Binding-site contacts:
Ligand atom O7 contacts residue PHE333 of chain 1.B at 3.5 Å (h-bond).
Ligand atom C2 contacts residue ASN334 of chain 1.B at 2.6 Å.
Ligand atom C8 contacts residue PHE333 of chain 1.B at 3.4 Å (hydrophobic).
Ligand atom C8 contacts residue PHE365 of chain 1.B at 3.8 Å (hydrophobic).
Ligand atom C5 contacts residue ASN334 of chain 1.B at 3.6 Å.
Ligand atom N2 contacts residue ASN334 of chain 1.B at 3.0 Å (h-bond).
Ligand atom O5 contacts residue ASN334 of chain 1.B at 2.4 Å (h-bond).
Ligand atom N2 contacts residue PHE333 of chain 1.B at 4.1 Å.
Ligand atom C7 contacts residue ASN334 of chain 1.B at 4.0 Å.
Ligand atom C1 contacts residue ASN334 of chain 1.B at 1.4 Å.
Ligand atom C3 contacts residue ASN334 of chain 1.B at 3.9 Å.
Ligand atom C4 contacts residue ASN334 of chain 1.B at 4.3 Å.
Ligand atom C7 contacts residue PHE333 of chain 1.B at 3.5 Å (hydrophobic).
Ligand atom O7 contacts residue PHE365 of chain 1.B at 4.5 Å.
Ligand atom O3 contacts residue SER364 of chain 1.B at 4.4 Å.

A small-molecule ligand and the protein it binds are described below.
Small molecule (SMILES): CC(=O)N[C@@H]1[C@@H](O)[C@H](O)[C@@H](CO)O[C@H]1O

Sequence of chain 1.B:
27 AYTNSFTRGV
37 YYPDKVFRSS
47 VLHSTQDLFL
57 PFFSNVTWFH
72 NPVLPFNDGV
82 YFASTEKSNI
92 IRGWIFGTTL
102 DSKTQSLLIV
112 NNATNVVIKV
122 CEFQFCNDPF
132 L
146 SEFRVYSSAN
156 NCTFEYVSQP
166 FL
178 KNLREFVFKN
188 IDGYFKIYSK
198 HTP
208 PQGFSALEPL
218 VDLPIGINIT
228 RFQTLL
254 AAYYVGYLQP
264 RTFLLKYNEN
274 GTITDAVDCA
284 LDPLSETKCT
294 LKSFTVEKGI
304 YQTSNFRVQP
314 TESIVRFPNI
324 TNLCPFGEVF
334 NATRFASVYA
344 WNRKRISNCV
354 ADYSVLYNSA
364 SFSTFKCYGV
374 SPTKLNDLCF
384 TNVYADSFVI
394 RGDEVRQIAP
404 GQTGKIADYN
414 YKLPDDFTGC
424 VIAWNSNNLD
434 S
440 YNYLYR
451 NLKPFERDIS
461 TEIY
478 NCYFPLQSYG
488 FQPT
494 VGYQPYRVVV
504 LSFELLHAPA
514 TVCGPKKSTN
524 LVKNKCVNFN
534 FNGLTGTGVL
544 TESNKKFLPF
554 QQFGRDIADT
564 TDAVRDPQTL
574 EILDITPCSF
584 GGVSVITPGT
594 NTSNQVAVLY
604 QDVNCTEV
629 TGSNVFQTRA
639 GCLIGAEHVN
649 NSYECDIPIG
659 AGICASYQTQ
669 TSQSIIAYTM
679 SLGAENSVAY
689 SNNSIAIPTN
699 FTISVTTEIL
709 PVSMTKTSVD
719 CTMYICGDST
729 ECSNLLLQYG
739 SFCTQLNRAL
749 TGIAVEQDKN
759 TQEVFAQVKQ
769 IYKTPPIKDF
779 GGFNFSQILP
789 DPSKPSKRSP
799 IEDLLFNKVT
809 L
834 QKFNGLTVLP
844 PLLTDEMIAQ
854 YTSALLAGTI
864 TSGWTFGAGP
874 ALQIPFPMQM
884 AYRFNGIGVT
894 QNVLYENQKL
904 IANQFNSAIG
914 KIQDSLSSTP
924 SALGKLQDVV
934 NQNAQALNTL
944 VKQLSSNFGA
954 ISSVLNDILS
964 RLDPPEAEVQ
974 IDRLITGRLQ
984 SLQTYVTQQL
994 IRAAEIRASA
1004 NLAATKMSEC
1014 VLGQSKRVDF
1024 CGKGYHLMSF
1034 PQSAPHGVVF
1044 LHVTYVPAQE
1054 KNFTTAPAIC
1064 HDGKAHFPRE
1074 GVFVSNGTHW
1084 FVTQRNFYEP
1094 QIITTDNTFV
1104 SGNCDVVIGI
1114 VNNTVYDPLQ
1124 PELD